Sequence of chain 1.B:
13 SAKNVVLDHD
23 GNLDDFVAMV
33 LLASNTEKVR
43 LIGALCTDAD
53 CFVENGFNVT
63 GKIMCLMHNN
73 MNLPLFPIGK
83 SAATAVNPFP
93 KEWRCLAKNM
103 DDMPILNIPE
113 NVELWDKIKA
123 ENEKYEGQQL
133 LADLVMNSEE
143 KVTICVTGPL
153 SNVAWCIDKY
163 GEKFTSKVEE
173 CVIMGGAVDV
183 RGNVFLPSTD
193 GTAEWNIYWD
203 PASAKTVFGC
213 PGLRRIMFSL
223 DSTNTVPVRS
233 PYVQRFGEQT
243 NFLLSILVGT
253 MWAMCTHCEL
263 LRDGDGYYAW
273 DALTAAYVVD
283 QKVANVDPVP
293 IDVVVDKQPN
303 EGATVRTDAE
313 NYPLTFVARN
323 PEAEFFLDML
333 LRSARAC

Binding-site contacts:
Ligand atom N7 contacts residue TRP95 of chain 1.B at 3.5 Å.
Ligand atom C5 contacts residue TRP95 of chain 1.B at 3.5 Å (hydrophobic).
Ligand atom C5' contacts residue GLU196 of chain 1.B at 3.1 Å.
Ligand atom N1 contacts residue TRP95 of chain 1.B at 3.6 Å.
Ligand atom O2' contacts residue ASP52 of chain 1.B at 3.3 Å (salt-bridge).
Ligand atom C2 contacts residue ASP52 of chain 1.B at 3.5 Å.
Ligand atom C6 contacts residue TRP95 of chain 1.B at 3.6 Å (hydrophobic).
Ligand atom C4' contacts residue ASN198 of chain 1.B at 3.3 Å.
Ligand atom O3' contacts residue ASN198 of chain 1.B at 3.1 Å (h-bond).
Ligand atom O2' contacts residue CA1 of chain 1.F at 2.4 Å.
Ligand atom C2' contacts residue CA1 of chain 1.F at 3.3 Å.
Ligand atom C4' contacts residue MET176 of chain 1.B at 3.5 Å (hydrophobic).
Ligand atom O5' contacts residue GLU196 of chain 1.B at 2.7 Å (salt-bridge).
Ligand atom O3' contacts residue THR149 of chain 1.B at 2.8 Å (h-bond).
Ligand atom C4 contacts residue ASP52 of chain 1.B at 3.4 Å.
Ligand atom O6 contacts residue TRP95 of chain 1.B at 3.4 Å.
Ligand atom N3 contacts residue ASP52 of chain 1.B at 2.6 Å (salt-bridge).
Ligand atom O3' contacts residue CA1 of chain 1.F at 2.3 Å.
Ligand atom O3' contacts residue ASP273 of chain 1.B at 2.5 Å (salt-bridge).
Ligand atom N7 contacts residue TRP272 of chain 1.B at 3.2 Å.
Ligand atom N1 contacts residue TYR269 of chain 1.B at 3.5 Å.
Ligand atom C2 contacts residue TYR269 of chain 1.B at 3.5 Å (hydrophobic).
Ligand atom C3' contacts residue ASP273 of chain 1.B at 3.2 Å.
Ligand atom O2' contacts residue ASP273 of chain 1.B at 3.4 Å (salt-bridge).
Ligand atom C2' contacts residue ASP26 of chain 1.B at 3.5 Å.
Ligand atom O2' contacts residue ASP27 of chain 1.B at 3.3 Å (salt-bridge).
Ligand atom N4' contacts residue ASN198 of chain 1.B at 3.0 Å (h-bond).
Ligand atom C2 contacts residue ASN24 of chain 1.B at 3.1 Å.
Ligand atom O6 contacts residue ARG264 of chain 1.B at 2.4 Å (salt-bridge).
Ligand atom N3 contacts residue ASN24 of chain 1.B at 3.5 Å (h-bond).
Ligand atom C4' contacts residue GLU196 of chain 1.B at 3.3 Å.
Ligand atom C5' contacts residue MET176 of chain 1.B at 3.5 Å (hydrophobic).
Ligand atom C5 contacts residue TRP272 of chain 1.B at 3.3 Å (hydrophobic).
Ligand atom C3' contacts residue CA1 of chain 1.F at 3.4 Å.
Ligand atom C3' contacts residue ASP26 of chain 1.B at 3.5 Å.
Ligand atom O2' contacts residue ASP26 of chain 1.B at 2.7 Å (salt-bridge).
Ligand atom C1' contacts residue ASP52 of chain 1.B at 3.2 Å.
Ligand atom C8 contacts residue TRP272 of chain 1.B at 3.6 Å (hydrophobic).
Ligand atom O5' contacts residue ASN185 of chain 1.B at 2.7 Å (h-bond).
Ligand atom C6 contacts residue ARG264 of chain 1.B at 3.5 Å.

This small molecule binds to this protein.
Small molecule (SMILES): O=c1[nH]cnc2c([C@@H]3N[C@H](CO)[C@@H](O)[C@H]3O)c[nH]c12